Sequence of chain 1.E:
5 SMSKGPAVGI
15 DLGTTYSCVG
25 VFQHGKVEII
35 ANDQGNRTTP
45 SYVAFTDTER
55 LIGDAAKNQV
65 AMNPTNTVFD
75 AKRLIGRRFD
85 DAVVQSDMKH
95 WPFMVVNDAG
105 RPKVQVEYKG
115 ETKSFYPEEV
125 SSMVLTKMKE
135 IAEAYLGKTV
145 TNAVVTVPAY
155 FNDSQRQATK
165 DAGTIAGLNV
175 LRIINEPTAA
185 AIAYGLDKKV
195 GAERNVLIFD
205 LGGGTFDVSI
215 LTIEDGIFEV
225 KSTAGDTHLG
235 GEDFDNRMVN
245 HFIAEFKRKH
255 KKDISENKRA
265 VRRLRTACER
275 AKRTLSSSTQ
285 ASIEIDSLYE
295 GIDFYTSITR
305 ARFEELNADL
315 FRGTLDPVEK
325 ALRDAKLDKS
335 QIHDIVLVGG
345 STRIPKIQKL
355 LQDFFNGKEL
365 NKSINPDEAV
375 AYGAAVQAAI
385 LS

A protein and the small-molecule ligand that binds it are described below.
Small molecule (SMILES): Cc1ccc2ncnc(N)c2c1

Binding-site contacts:
Ligand atom C2 contacts residue ARG347 of chain 1.E at 4.3 Å.
Ligand atom N1 contacts residue ARG347 of chain 1.E at 3.9 Å.
Ligand atom C4 contacts residue LYS276 of chain 1.E at 4.4 Å.
Ligand atom N3 contacts residue ILE348 of chain 1.E at 4.4 Å.
Ligand atom N1 contacts residue SER280 of chain 1.E at 2.8 Å (h-bond).
Ligand atom C11 contacts residue ASP371 of chain 1.E at 4.4 Å.
Ligand atom N3 contacts residue LYS276 of chain 1.E at 3.9 Å.
Ligand atom C4A contacts residue ARG277 of chain 1.E at 4.0 Å.
Ligand atom C8A contacts residue ARG277 of chain 1.E at 3.9 Å.
Ligand atom C4A contacts residue GLY344 of chain 1.E at 3.7 Å.
Ligand atom N1 contacts residue LYS276 of chain 1.E at 4.3 Å.
Ligand atom C8A contacts residue ARG347 of chain 1.E at 3.8 Å.
Ligand atom C5 contacts residue ARG347 of chain 1.E at 3.3 Å.
Ligand atom C8 contacts residue ARG347 of chain 1.E at 3.5 Å.
Ligand atom C8A contacts residue GLY344 of chain 1.E at 4.2 Å.
Ligand atom N3 contacts residue GLY344 of chain 1.E at 3.4 Å (h-bond).
Ligand atom C11 contacts residue ARG277 of chain 1.E at 4.4 Å.
Ligand atom NA4 contacts residue GLY344 of chain 1.E at 3.4 Å.
Ligand atom C11 contacts residue ARG347 of chain 1.E at 3.6 Å.
Ligand atom C2 contacts residue SER280 of chain 1.E at 3.5 Å.
Ligand atom C7 contacts residue ARG347 of chain 1.E at 3.5 Å.
Ligand atom C6 contacts residue ARG347 of chain 1.E at 3.4 Å.
Ligand atom C4 contacts residue GLY344 of chain 1.E at 3.2 Å.
Ligand atom C6 contacts residue ARG277 of chain 1.E at 4.0 Å.
Ligand atom C5 contacts residue ARG277 of chain 1.E at 4.1 Å.
Ligand atom C4 contacts residue SER345 of chain 1.E at 4.2 Å.
Ligand atom C8 contacts residue SER280 of chain 1.E at 4.1 Å.
Ligand atom N1 contacts residue ARG277 of chain 1.E at 3.9 Å.
Ligand atom C2 contacts residue ILE348 of chain 1.E at 3.7 Å (hydrophobic).
Ligand atom C2 contacts residue LYS276 of chain 1.E at 4.2 Å.
Ligand atom C8 contacts residue ARG277 of chain 1.E at 3.8 Å.
Ligand atom C5 contacts residue GLY344 of chain 1.E at 4.3 Å.
Ligand atom N1 contacts residue GLY344 of chain 1.E at 4.3 Å.
Ligand atom NA4 contacts residue SER345 of chain 1.E at 3.8 Å.
Ligand atom C7 contacts residue ARG277 of chain 1.E at 4.0 Å.
Ligand atom N3 contacts residue SER345 of chain 1.E at 3.9 Å.
Ligand atom C8A contacts residue SER280 of chain 1.E at 3.9 Å.
Ligand atom C4A contacts residue ARG347 of chain 1.E at 3.9 Å.
Ligand atom C2 contacts residue GLY344 of chain 1.E at 3.9 Å.